Binding-site contacts:
Ligand atom C2 contacts residue ASP521 of chain 1.D at 3.8 Å.
Ligand atom O2' contacts residue GLY329 of chain 1.C at 3.2 Å (h-bond).
Ligand atom C3' contacts residue ASP523 of chain 1.D at 3.9 Å.
Ligand atom N1 contacts residue ASP523 of chain 1.D at 3.8 Å.
Ligand atom O2' contacts residue ASP523 of chain 1.D at 3.4 Å (salt-bridge).
Ligand atom O5' contacts residue THR552 of chain 1.D at 3.0 Å (h-bond).
Ligand atom O4' contacts residue VAL356 of chain 1.C at 3.6 Å.
Ligand atom O2 contacts residue ASP523 of chain 1.D at 3.4 Å.
Ligand atom C6 contacts residue VAL356 of chain 1.C at 3.7 Å (hydrophobic).
Ligand atom O5' contacts residue TYR326 of chain 1.C at 3.4 Å (h-bond).
Ligand atom O5' contacts residue VAL551 of chain 1.D at 3.2 Å.
Ligand atom C4 contacts residue ASP521 of chain 1.D at 4.0 Å.
Ligand atom C4 contacts residue PHE383 of chain 1.C at 3.3 Å (hydrophobic).
Ligand atom C3' contacts residue THR552 of chain 1.D at 3.8 Å.
Ligand atom C5' contacts residue VAL551 of chain 1.D at 3.9 Å (hydrophobic).
Ligand atom O4 contacts residue ARG407 of chain 1.C at 3.1 Å (salt-bridge).
Ligand atom O2 contacts residue ASP521 of chain 1.D at 3.6 Å (salt-bridge).
Ligand atom O3' contacts residue LYS328 of chain 1.C at 3.4 Å.
Ligand atom N3 contacts residue ASP521 of chain 1.D at 3.1 Å (salt-bridge).
Ligand atom C5 contacts residue PHE383 of chain 1.C at 3.7 Å (hydrophobic).
Ligand atom N3 contacts residue PHE383 of chain 1.C at 3.5 Å.
Ligand atom C1' contacts residue VAL356 of chain 1.C at 3.9 Å (hydrophobic).
Ligand atom C4' contacts residue TYR326 of chain 1.C at 3.9 Å (hydrophobic).
Ligand atom O4 contacts residue PHE383 of chain 1.C at 3.4 Å.
Ligand atom O3' contacts residue TYR326 of chain 1.C at 3.5 Å.
Ligand atom C2 contacts residue ASP523 of chain 1.D at 3.5 Å.
Ligand atom O2 contacts residue THR552 of chain 1.D at 3.9 Å.
Ligand atom N1 contacts residue PHE383 of chain 1.C at 3.9 Å.
Ligand atom C5' contacts residue THR552 of chain 1.D at 3.6 Å.
Ligand atom C5 contacts residue TYR331 of chain 1.C at 3.6 Å (hydrophobic).
Ligand atom O4 contacts residue ASP521 of chain 1.D at 4.0 Å.
Ligand atom C6 contacts residue TYR331 of chain 1.C at 3.8 Å (hydrophobic).
Ligand atom C2' contacts residue ASP523 of chain 1.D at 3.3 Å.
Ligand atom O5' contacts residue GLY550 of chain 1.D at 3.5 Å (h-bond).
Ligand atom C5' contacts residue PHE383 of chain 1.C at 4.0 Å (hydrophobic).
Ligand atom O4' contacts residue PHE383 of chain 1.C at 4.0 Å.
Ligand atom C6 contacts residue PHE383 of chain 1.C at 3.9 Å (hydrophobic).
Ligand atom O3' contacts residue GLY329 of chain 1.C at 3.0 Å (h-bond).
Ligand atom C2 contacts residue PHE383 of chain 1.C at 3.4 Å (hydrophobic).
Ligand atom O2 contacts residue PHE383 of chain 1.C at 3.5 Å.

Sequence of chain 1.C:
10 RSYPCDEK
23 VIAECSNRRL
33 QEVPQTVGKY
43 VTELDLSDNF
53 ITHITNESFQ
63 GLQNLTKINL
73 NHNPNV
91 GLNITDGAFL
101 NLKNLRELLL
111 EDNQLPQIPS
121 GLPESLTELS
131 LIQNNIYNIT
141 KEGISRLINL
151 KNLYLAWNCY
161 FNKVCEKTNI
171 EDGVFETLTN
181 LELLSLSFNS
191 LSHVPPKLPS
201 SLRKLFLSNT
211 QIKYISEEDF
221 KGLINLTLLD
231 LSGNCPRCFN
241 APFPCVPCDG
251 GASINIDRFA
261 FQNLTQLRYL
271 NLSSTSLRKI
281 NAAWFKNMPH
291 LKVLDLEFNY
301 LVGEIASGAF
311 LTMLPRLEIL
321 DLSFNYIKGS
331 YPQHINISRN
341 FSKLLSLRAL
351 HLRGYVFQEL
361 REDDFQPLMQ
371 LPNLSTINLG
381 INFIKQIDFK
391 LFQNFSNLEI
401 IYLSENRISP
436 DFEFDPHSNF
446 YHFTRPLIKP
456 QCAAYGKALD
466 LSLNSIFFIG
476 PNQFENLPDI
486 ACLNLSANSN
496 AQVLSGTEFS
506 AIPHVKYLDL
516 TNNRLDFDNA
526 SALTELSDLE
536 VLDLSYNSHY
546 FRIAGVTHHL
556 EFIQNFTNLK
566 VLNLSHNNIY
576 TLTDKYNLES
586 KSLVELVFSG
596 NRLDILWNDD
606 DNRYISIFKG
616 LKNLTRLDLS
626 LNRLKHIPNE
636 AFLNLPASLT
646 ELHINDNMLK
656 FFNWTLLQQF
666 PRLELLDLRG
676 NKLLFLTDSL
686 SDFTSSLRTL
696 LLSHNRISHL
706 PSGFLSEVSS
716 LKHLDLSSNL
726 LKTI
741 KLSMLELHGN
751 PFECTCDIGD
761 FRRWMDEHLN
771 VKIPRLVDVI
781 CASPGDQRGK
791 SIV

Sequence of chain 1.D:
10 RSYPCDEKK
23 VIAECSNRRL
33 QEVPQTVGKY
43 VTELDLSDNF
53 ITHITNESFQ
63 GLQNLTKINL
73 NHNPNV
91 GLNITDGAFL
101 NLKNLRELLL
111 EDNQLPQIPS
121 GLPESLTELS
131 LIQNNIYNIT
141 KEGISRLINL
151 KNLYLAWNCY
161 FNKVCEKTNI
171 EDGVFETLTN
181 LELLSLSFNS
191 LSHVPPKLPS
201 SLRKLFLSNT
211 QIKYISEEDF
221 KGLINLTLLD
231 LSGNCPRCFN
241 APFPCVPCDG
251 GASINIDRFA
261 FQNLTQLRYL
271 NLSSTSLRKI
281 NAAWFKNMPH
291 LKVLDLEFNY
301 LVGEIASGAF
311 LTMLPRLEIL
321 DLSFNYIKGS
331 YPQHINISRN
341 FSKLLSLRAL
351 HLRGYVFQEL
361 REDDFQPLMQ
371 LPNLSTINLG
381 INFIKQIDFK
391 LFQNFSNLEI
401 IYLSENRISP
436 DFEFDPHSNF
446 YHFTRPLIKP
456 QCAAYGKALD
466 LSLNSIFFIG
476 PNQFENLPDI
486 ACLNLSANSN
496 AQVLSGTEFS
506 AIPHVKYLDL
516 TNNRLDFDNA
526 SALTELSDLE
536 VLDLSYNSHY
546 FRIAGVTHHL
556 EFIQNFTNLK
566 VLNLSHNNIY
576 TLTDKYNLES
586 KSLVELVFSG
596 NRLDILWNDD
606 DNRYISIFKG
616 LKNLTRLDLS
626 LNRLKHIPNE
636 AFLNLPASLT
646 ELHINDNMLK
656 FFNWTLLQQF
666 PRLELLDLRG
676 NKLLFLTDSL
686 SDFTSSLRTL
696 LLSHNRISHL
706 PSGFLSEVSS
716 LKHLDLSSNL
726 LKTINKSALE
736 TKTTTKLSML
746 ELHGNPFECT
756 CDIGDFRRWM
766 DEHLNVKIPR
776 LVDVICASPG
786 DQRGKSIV

This small molecule binds to this protein.
Small molecule (SMILES): O=c1ccn([C@@H]2O[C@H](CO)[C@@H](O)[C@H]2O)c(=O)[nH]1